Sequence of chain 1.B:
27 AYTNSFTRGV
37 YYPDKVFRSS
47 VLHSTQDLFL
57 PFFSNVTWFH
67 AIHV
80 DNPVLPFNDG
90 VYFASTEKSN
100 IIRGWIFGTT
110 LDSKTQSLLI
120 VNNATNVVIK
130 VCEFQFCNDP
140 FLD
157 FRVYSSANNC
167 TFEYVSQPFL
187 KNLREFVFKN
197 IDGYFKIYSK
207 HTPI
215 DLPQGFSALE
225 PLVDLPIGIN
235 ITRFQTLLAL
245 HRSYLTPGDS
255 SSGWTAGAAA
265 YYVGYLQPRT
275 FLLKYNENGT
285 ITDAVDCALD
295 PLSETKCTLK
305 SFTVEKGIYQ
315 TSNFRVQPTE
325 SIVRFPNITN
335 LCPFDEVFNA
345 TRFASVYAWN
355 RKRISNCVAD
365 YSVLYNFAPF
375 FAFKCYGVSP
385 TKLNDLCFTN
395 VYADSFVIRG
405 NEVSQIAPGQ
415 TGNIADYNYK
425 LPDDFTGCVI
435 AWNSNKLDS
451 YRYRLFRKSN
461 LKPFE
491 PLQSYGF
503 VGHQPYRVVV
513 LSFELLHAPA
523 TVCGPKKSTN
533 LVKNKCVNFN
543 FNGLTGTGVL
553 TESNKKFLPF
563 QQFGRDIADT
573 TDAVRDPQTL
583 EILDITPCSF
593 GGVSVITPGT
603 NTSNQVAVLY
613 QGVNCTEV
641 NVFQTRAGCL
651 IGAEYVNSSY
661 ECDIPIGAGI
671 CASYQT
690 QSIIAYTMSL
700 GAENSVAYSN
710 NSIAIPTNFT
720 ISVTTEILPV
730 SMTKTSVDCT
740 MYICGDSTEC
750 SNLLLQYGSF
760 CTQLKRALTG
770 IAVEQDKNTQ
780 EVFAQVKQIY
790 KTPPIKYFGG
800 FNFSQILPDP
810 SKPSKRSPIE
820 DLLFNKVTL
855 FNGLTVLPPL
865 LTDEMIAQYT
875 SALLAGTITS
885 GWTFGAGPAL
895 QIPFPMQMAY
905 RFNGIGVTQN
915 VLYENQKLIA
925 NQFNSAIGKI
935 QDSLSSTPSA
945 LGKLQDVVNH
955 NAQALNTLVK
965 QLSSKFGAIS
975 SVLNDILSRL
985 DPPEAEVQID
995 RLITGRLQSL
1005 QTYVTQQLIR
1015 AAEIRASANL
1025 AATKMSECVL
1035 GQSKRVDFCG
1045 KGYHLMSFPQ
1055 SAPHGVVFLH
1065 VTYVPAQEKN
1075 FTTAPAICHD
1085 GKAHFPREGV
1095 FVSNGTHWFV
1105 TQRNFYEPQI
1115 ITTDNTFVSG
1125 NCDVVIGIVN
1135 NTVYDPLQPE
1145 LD

Binding-site contacts:
Ligand atom C3 contacts residue ASN657 of chain 1.B at 3.6 Å.
Ligand atom O7 contacts residue ASN657 of chain 1.B at 4.2 Å.
Ligand atom N2 contacts residue ASN657 of chain 1.B at 4.0 Å.
Ligand atom O3 contacts residue ASN657 of chain 1.B at 4.1 Å.
Ligand atom C4 contacts residue ASN657 of chain 1.B at 3.2 Å.
Ligand atom O6 contacts residue ASN657 of chain 1.B at 2.2 Å (h-bond).
Ligand atom C1 contacts residue ASN657 of chain 1.B at 3.1 Å.
Ligand atom C6 contacts residue ASN657 of chain 1.B at 3.0 Å.
Ligand atom C5 contacts residue ASN657 of chain 1.B at 3.4 Å.
Ligand atom O5 contacts residue ASN657 of chain 1.B at 2.6 Å (h-bond).
Ligand atom C2 contacts residue ASN657 of chain 1.B at 2.9 Å.

The small molecule below binds the protein below.
Small molecule (SMILES): CC(=O)N[C@@H]1[C@@H](O)[C@H](O)[C@@H](CO)O[C@H]1O